Sequence of chain 1.A:
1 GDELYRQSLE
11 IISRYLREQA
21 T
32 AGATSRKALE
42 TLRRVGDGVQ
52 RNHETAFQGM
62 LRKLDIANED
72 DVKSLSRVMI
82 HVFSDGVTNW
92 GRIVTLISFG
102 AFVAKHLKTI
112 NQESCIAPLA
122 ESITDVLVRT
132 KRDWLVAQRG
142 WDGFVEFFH

Binding-site contacts:
Ligand atom F contacts residue PHE149 of chain 1.A at 3.5 Å.
Ligand atom C01 contacts residue VAL46 of chain 1.A at 4.4 Å (hydrophobic).
Ligand atom F contacts residue GLY92 of chain 1.A at 3.3 Å.
Ligand atom C contacts residue GLY92 of chain 1.A at 3.9 Å.
Ligand atom C05 contacts residue PHE148 of chain 1.A at 4.4 Å (hydrophobic).
Ligand atom C contacts residue VAL50 of chain 1.A at 4.2 Å (hydrophobic).
Ligand atom O contacts residue VAL46 of chain 1.A at 4.0 Å.
Ligand atom N01 contacts residue PHE149 of chain 1.A at 4.5 Å.
Ligand atom C03 contacts residue PHE149 of chain 1.A at 3.3 Å (hydrophobic).
Ligand atom C contacts residue VAL95 of chain 1.A at 4.0 Å (hydrophobic).
Ligand atom C04 contacts residue PHE149 of chain 1.A at 3.8 Å (hydrophobic).
Ligand atom N01 contacts residue VAL50 of chain 1.A at 4.2 Å.
Ligand atom C01 contacts residue PHE149 of chain 1.A at 4.1 Å (hydrophobic).
Ligand atom F contacts residue THR96 of chain 1.A at 4.2 Å.
Ligand atom O contacts residue ARG45 of chain 1.A at 4.2 Å.
Ligand atom C01 contacts residue ARG45 of chain 1.A at 4.2 Å.
Ligand atom C09 contacts residue PHE149 of chain 1.A at 4.1 Å (hydrophobic).
Ligand atom C07 contacts residue PHE149 of chain 1.A at 3.8 Å (hydrophobic).
Ligand atom N01 contacts residue VAL46 of chain 1.A at 4.0 Å.
Ligand atom F03 contacts residue THR96 of chain 1.A at 3.5 Å.
Ligand atom F03 contacts residue 5WL1 of chain 1.B at 3.6 Å.
Ligand atom C02 contacts residue ARG45 of chain 1.A at 3.6 Å.
Ligand atom C03 contacts residue HIS150 of chain 1.A at 3.8 Å.
Ligand atom C04 contacts residue HIS150 of chain 1.A at 4.3 Å.
Ligand atom F contacts residue VAL95 of chain 1.A at 3.1 Å.
Ligand atom C04 contacts residue PHE148 of chain 1.A at 3.8 Å (hydrophobic).
Ligand atom C03 contacts residue ARG45 of chain 1.A at 4.3 Å.
Ligand atom C08 contacts residue PHE149 of chain 1.A at 3.6 Å (hydrophobic).
Ligand atom F03 contacts residue GLY92 of chain 1.A at 3.4 Å.
Ligand atom C contacts residue THR96 of chain 1.A at 3.8 Å.
Ligand atom N contacts residue VAL46 of chain 1.A at 3.8 Å.
Ligand atom N contacts residue PHE149 of chain 1.A at 4.2 Å.
Ligand atom C05 contacts residue PHE149 of chain 1.A at 3.6 Å (hydrophobic).
Ligand atom C06 contacts residue PHE149 of chain 1.A at 3.6 Å (hydrophobic).
Ligand atom C02 contacts residue PHE149 of chain 1.A at 3.5 Å (hydrophobic).

A protein and the small-molecule ligand that binds it are described below.
Small molecule (SMILES): Oc1ccccc1-c1cc(C(F)(F)C(F)F)[nH]n1